Sequence of chain 11.B:
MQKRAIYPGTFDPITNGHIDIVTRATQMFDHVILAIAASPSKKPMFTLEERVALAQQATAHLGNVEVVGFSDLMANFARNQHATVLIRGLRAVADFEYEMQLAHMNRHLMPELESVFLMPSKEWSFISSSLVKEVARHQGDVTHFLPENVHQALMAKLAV

Binding-site contacts:
Ligand atom C13 contacts residue HIS138 of chain 11.B at 3.9 Å.
Ligand atom C17 contacts residue PHE70 of chain 5.B at 3.7 Å (hydrophobic).
Ligand atom C21 contacts residue ALA37 of chain 5.B at 3.7 Å (hydrophobic).
Ligand atom CL contacts residue GLY9 of chain 5.B at 3.4 Å.
Ligand atom C2 contacts residue LEU102 of chain 5.B at 3.8 Å (hydrophobic).
Ligand atom N12 contacts residue ASP72 of chain 5.B at 3.0 Å (salt-bridge).
Ligand atom C8 contacts residue MET74 of chain 5.B at 3.9 Å (hydrophobic).
Ligand atom C8 contacts residue ASP72 of chain 5.B at 3.9 Å.
Ligand atom C15 contacts residue SER71 of chain 5.B at 3.8 Å.
Ligand atom N23 contacts residue PHE70 of chain 5.B at 3.9 Å.
Ligand atom C5 contacts residue MET74 of chain 5.B at 3.7 Å (hydrophobic).
Ligand atom C20 contacts residue THR10 of chain 5.B at 3.8 Å.
Ligand atom N23 contacts residue PRO40 of chain 5.B at 3.8 Å.
Ligand atom C14 contacts residue SER71 of chain 5.B at 3.6 Å.
Ligand atom C20 contacts residue ALA37 of chain 5.B at 3.6 Å (hydrophobic).
Ligand atom C18 contacts residue ALA37 of chain 5.B at 3.7 Å (hydrophobic).
Ligand atom C19 contacts residue THR10 of chain 5.B at 3.7 Å.
Ligand atom N23 contacts residue ALA37 of chain 5.B at 3.7 Å.
Ligand atom C10 contacts residue MET105 of chain 5.B at 3.7 Å (hydrophobic).
Ligand atom C16 contacts residue ALA37 of chain 5.B at 3.9 Å (hydrophobic).
Ligand atom N9 contacts residue LEU73 of chain 5.B at 3.5 Å.
Ligand atom CL contacts residue PRO8 of chain 5.B at 3.8 Å.
Ligand atom C15 contacts residue ALA37 of chain 5.B at 3.8 Å (hydrophobic).
Ligand atom C15 contacts residue PHE70 of chain 5.B at 3.8 Å (hydrophobic).
Ligand atom N9 contacts residue MET74 of chain 5.B at 3.0 Å (h-bond).
Ligand atom C5 contacts residue LEU73 of chain 5.B at 3.9 Å (hydrophobic).
Ligand atom N6 contacts residue LEU73 of chain 5.B at 3.7 Å.
Ligand atom N23 contacts residue SER39 of chain 5.B at 2.9 Å (h-bond).
Ligand atom C10 contacts residue LEU102 of chain 5.B at 3.5 Å (hydrophobic).
Ligand atom C14 contacts residue PHE70 of chain 5.B at 3.8 Å (hydrophobic).
Ligand atom CL contacts residue MET74 of chain 5.B at 3.6 Å.
Ligand atom C17 contacts residue ALA37 of chain 5.B at 3.9 Å (hydrophobic).
Ligand atom C1 contacts residue LEU102 of chain 5.B at 3.7 Å (hydrophobic).
Ligand atom C14 contacts residue ASP72 of chain 5.B at 3.2 Å.
Ligand atom N23 contacts residue ALA38 of chain 5.B at 3.5 Å (h-bond).
Ligand atom C13 contacts residue ASP72 of chain 5.B at 3.8 Å.
Ligand atom N6 contacts residue MET74 of chain 5.B at 4.0 Å.
Ligand atom C10 contacts residue ASN106 of chain 5.B at 3.8 Å.
Ligand atom C10 contacts residue VAL135 of chain 11.B at 3.8 Å (hydrophobic).
Ligand atom C19 contacts residue ALA37 of chain 5.B at 3.6 Å (hydrophobic).

Sequence of chain 5.B:
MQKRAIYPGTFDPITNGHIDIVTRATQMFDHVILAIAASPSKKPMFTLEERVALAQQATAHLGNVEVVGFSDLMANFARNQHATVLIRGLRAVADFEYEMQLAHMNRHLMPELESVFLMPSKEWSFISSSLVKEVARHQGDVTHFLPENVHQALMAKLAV

This protein binds this small molecule.
Small molecule (SMILES): CC1=Nc2nc(N[C@H](CC#N)c3cccc(Cl)c3)nn2C(=O)C1